Binding-site contacts:
Ligand atom C8 contacts residue MET102 of chain 1.E at 4.2 Å (hydrophobic).
Ligand atom N2 contacts residue ARG93 of chain 1.E at 4.2 Å.
Ligand atom C5 contacts residue ASN101 of chain 1.E at 3.6 Å.
Ligand atom C6 contacts residue LEU108 of chain 1.A at 3.5 Å (hydrophobic).
Ligand atom C7 contacts residue ARG93 of chain 1.E at 4.2 Å.
Ligand atom C3 contacts residue ASN101 of chain 1.E at 3.7 Å.
Ligand atom C4 contacts residue ASN101 of chain 1.E at 4.1 Å.
Ligand atom O6 contacts residue LEU108 of chain 1.A at 2.8 Å (h-bond).
Ligand atom C8 contacts residue ARG93 of chain 1.E at 3.4 Å.
Ligand atom O3 contacts residue GLU97 of chain 1.E at 4.4 Å.
Ligand atom O6 contacts residue LYS106 of chain 1.A at 3.8 Å.
Ligand atom C3 contacts residue GLU97 of chain 1.E at 4.0 Å.
Ligand atom O4 contacts residue GLU97 of chain 1.E at 4.0 Å.
Ligand atom O4 contacts residue TYR119 of chain 1.A at 3.4 Å.
Ligand atom C4 contacts residue TYR119 of chain 1.A at 4.2 Å (hydrophobic).
Ligand atom C2 contacts residue TYR32 of chain 1.A at 3.4 Å (hydrophobic).
Ligand atom C2 contacts residue ASN101 of chain 1.E at 2.4 Å.
Ligand atom C7 contacts residue ASN101 of chain 1.E at 3.7 Å.
Ligand atom O6 contacts residue TYR119 of chain 1.A at 3.4 Å.
Ligand atom C7 contacts residue TYR32 of chain 1.A at 3.7 Å (hydrophobic).
Ligand atom C8 contacts residue GLN106 of chain 1.E at 3.6 Å.
Ligand atom C5 contacts residue LEU108 of chain 1.A at 3.7 Å (hydrophobic).
Ligand atom O5 contacts residue ASN101 of chain 1.E at 2.3 Å (h-bond).
Ligand atom N2 contacts residue TYR32 of chain 1.A at 3.6 Å.
Ligand atom N2 contacts residue ASN101 of chain 1.E at 2.9 Å (h-bond).
Ligand atom C4 contacts residue GLU97 of chain 1.E at 4.5 Å.
Ligand atom C1 contacts residue LEU108 of chain 1.A at 3.8 Å (hydrophobic).
Ligand atom O5 contacts residue TYR32 of chain 1.A at 4.1 Å.
Ligand atom C8 contacts residue ASN101 of chain 1.E at 3.4 Å.
Ligand atom O5 contacts residue LEU109 of chain 1.A at 4.3 Å.
Ligand atom O6 contacts residue GLY107 of chain 1.A at 3.5 Å (h-bond).
Ligand atom O5 contacts residue LEU108 of chain 1.A at 2.9 Å (h-bond).
Ligand atom O7 contacts residue TYR32 of chain 1.A at 3.6 Å (h-bond).
Ligand atom O7 contacts residue ASN101 of chain 1.E at 4.3 Å.
Ligand atom C1 contacts residue TYR32 of chain 1.A at 3.5 Å (hydrophobic).
Ligand atom C1 contacts residue ASN101 of chain 1.E at 1.4 Å.
Ligand atom C6 contacts residue TYR119 of chain 1.A at 3.5 Å (hydrophobic).
Ligand atom C4 contacts residue LYS106 of chain 1.A at 4.2 Å.

Sequence of chain 1.E:
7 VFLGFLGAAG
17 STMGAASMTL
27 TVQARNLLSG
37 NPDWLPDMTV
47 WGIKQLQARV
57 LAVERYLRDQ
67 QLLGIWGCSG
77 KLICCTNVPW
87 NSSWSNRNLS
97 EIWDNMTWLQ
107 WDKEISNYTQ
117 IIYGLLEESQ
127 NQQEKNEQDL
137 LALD

Sequence of chain 1.A:
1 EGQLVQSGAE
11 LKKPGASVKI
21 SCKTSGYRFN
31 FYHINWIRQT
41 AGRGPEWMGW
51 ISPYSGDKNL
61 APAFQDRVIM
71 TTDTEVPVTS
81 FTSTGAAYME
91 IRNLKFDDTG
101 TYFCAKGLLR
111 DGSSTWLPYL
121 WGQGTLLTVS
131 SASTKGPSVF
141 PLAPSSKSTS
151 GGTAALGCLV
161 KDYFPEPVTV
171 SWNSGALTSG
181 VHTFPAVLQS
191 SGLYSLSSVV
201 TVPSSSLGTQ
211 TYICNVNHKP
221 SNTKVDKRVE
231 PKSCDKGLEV

A protein and the small-molecule ligand that binds it are described below.
Small molecule (SMILES): CC(=O)N[C@@H]1[C@@H](O)[C@H](O)[C@@H](CO)O[C@H]1O